The small molecule below binds the protein below.
Small molecule (SMILES): N[C@H](CCC(=O)O)C(=O)O

Sequence of chain 1.B:
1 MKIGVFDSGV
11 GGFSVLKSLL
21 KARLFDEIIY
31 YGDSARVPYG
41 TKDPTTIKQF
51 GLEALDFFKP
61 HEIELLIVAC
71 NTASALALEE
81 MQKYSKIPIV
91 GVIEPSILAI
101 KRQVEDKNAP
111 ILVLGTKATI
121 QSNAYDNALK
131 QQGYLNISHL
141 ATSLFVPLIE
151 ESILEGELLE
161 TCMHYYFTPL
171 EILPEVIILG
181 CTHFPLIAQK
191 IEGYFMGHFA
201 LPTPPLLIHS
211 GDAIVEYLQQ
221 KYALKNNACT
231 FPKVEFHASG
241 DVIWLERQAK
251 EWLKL

Binding-site contacts:
Ligand atom OXT contacts residue THR116 of chain 1.B at 3.4 Å.
Ligand atom OE2 contacts residue PRO38 of chain 1.B at 3.3 Å.
Ligand atom CA contacts residue THR72 of chain 1.B at 4.0 Å.
Ligand atom CB contacts residue HIS183 of chain 1.B at 3.6 Å.
Ligand atom OE1 contacts residue TYR39 of chain 1.B at 3.2 Å (h-bond).
Ligand atom OXT contacts residue ASN71 of chain 1.B at 3.8 Å.
Ligand atom CD contacts residue SER8 of chain 1.B at 3.5 Å.
Ligand atom OE1 contacts residue PRO38 of chain 1.B at 3.5 Å.
Ligand atom C contacts residue CYS181 of chain 1.B at 3.7 Å (hydrophobic).
Ligand atom C contacts residue THR72 of chain 1.B at 3.7 Å.
Ligand atom CB contacts residue THR182 of chain 1.B at 3.7 Å.
Ligand atom CD contacts residue TYR39 of chain 1.B at 3.3 Å (hydrophobic).
Ligand atom N contacts residue CYS70 of chain 1.B at 3.3 Å (h-bond).
Ligand atom OE1 contacts residue THR116 of chain 1.B at 3.8 Å.
Ligand atom N contacts residue THR182 of chain 1.B at 2.9 Å (h-bond).
Ligand atom C contacts residue CYS70 of chain 1.B at 3.7 Å (hydrophobic).
Ligand atom CA contacts residue THR182 of chain 1.B at 3.6 Å.
Ligand atom OE1 contacts residue GLY40 of chain 1.B at 2.8 Å (h-bond).
Ligand atom O contacts residue THR72 of chain 1.B at 4.0 Å.
Ligand atom CG contacts residue HIS183 of chain 1.B at 3.5 Å.
Ligand atom OE2 contacts residue GLY40 of chain 1.B at 3.8 Å.
Ligand atom CD contacts residue PRO38 of chain 1.B at 3.6 Å (hydrophobic).
Ligand atom OXT contacts residue CYS181 of chain 1.B at 3.7 Å.
Ligand atom CB contacts residue CYS181 of chain 1.B at 3.6 Å (hydrophobic).
Ligand atom C contacts residue ASN71 of chain 1.B at 3.6 Å.
Ligand atom OE2 contacts residue TYR39 of chain 1.B at 2.6 Å (h-bond).
Ligand atom O contacts residue CYS70 of chain 1.B at 3.9 Å.
Ligand atom N contacts residue SER8 of chain 1.B at 3.1 Å (h-bond).
Ligand atom CA contacts residue SER8 of chain 1.B at 3.8 Å.
Ligand atom CA contacts residue CYS70 of chain 1.B at 3.4 Å (hydrophobic).
Ligand atom OE2 contacts residue VAL37 of chain 1.B at 3.9 Å.
Ligand atom C contacts residue THR182 of chain 1.B at 3.7 Å.
Ligand atom CD contacts residue GLY40 of chain 1.B at 3.7 Å.
Ligand atom OXT contacts residue THR72 of chain 1.B at 2.8 Å (h-bond).
Ligand atom N contacts residue ASP7 of chain 1.B at 3.0 Å (salt-bridge).
Ligand atom O contacts residue THR182 of chain 1.B at 2.9 Å (h-bond).
Ligand atom OE2 contacts residue SER8 of chain 1.B at 2.6 Å (h-bond).
Ligand atom CG contacts residue SER8 of chain 1.B at 3.6 Å.
Ligand atom O contacts residue CYS181 of chain 1.B at 3.6 Å.
Ligand atom O contacts residue ASN71 of chain 1.B at 3.0 Å (h-bond).